Binding-site contacts:
Ligand atom O1 contacts residue TYR216 of chain 1.A at 3.3 Å (h-bond).
Ligand atom C3 contacts residue TYR121 of chain 1.A at 3.7 Å (hydrophobic).
Ligand atom PA contacts residue TYR216 of chain 1.A at 3.8 Å.
Ligand atom PB contacts residue ARG228 of chain 1.A at 3.9 Å.
Ligand atom O2B contacts residue LYS284 of chain 1.A at 3.8 Å.
Ligand atom C2 contacts residue TYR121 of chain 1.A at 3.1 Å (hydrophobic).
Ligand atom C1 contacts residue TYR175 of chain 1.A at 3.2 Å (hydrophobic).
Ligand atom C10 contacts residue VAL47 of chain 1.A at 3.9 Å (hydrophobic).
Ligand atom O3A contacts residue LYS284 of chain 1.A at 3.8 Å.
Ligand atom C10 contacts residue SER66 of chain 1.A at 3.9 Å.
Ligand atom C2 contacts residue TYR175 of chain 1.A at 3.6 Å (hydrophobic).
Ligand atom O1B contacts residue ARG228 of chain 1.A at 3.5 Å (salt-bridge).
Ligand atom O1A contacts residue TYR216 of chain 1.A at 2.9 Å (h-bond).
Ligand atom C7 contacts residue SER64 of chain 1.A at 3.9 Å.
Ligand atom O2A contacts residue MG1 of chain 1.B at 2.5 Å.
Ligand atom PA contacts residue LYS284 of chain 1.A at 4.1 Å.
Ligand atom C9 contacts residue TYR288 of chain 1.A at 4.1 Å (hydrophobic).
Ligand atom C8 contacts residue PHE123 of chain 1.A at 3.7 Å (hydrophobic).
Ligand atom C5 contacts residue TYR121 of chain 1.A at 3.4 Å (hydrophobic).
Ligand atom O1 contacts residue TYR175 of chain 1.A at 3.1 Å (h-bond).
Ligand atom O1A contacts residue MG1 of chain 1.B at 4.0 Å.
Ligand atom C9 contacts residue PHE123 of chain 1.A at 3.7 Å (hydrophobic).
Ligand atom PB contacts residue ASN173 of chain 1.A at 3.6 Å.
Ligand atom O1A contacts residue LYS284 of chain 1.A at 3.0 Å.
Ligand atom C10 contacts residue ALA108 of chain 1.A at 4.0 Å (hydrophobic).
Ligand atom O3A contacts residue MG1 of chain 1.B at 3.0 Å.
Ligand atom C1 contacts residue TYR216 of chain 1.A at 3.2 Å (hydrophobic).
Ligand atom O2B contacts residue ARG228 of chain 1.A at 3.1 Å (salt-bridge).
Ligand atom O3B contacts residue ASN173 of chain 1.A at 3.0 Å (h-bond).
Ligand atom O3B contacts residue LYS119 of chain 1.A at 3.2 Å.
Ligand atom C7 contacts residue PHE123 of chain 1.A at 4.1 Å (hydrophobic).
Ligand atom O3B contacts residue SER164 of chain 1.A at 4.1 Å.
Ligand atom PA contacts residue MG1 of chain 1.B at 3.3 Å.
Ligand atom C10 contacts residue PHE123 of chain 1.A at 4.1 Å (hydrophobic).
Ligand atom O2A contacts residue TYR121 of chain 1.A at 3.9 Å.
Ligand atom C1 contacts residue TYR121 of chain 1.A at 4.1 Å (hydrophobic).
Ligand atom O3B contacts residue TYR175 of chain 1.A at 3.8 Å.
Ligand atom C9 contacts residue VAL47 of chain 1.A at 3.5 Å (hydrophobic).
Ligand atom O2B contacts residue ASN173 of chain 1.A at 3.2 Å (h-bond).
Ligand atom O1 contacts residue TYR121 of chain 1.A at 3.9 Å.

Sequence of chain 1.A:
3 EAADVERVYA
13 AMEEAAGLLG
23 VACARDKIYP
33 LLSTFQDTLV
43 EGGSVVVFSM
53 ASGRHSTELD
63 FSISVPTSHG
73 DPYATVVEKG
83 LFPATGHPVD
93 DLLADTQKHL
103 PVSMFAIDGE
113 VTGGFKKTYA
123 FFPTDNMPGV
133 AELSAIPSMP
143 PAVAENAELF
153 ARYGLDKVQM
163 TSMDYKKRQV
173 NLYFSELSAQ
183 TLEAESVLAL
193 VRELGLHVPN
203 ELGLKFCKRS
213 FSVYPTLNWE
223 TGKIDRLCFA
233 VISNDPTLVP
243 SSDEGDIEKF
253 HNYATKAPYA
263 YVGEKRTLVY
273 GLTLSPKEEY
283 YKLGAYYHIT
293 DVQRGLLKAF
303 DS

The protein below binds the small molecule below.
Small molecule (SMILES): CC(C)=CCC/C(C)=C/CO[P](=O)(O)OP(=O)(O)O